Sequence of chain 1.D:
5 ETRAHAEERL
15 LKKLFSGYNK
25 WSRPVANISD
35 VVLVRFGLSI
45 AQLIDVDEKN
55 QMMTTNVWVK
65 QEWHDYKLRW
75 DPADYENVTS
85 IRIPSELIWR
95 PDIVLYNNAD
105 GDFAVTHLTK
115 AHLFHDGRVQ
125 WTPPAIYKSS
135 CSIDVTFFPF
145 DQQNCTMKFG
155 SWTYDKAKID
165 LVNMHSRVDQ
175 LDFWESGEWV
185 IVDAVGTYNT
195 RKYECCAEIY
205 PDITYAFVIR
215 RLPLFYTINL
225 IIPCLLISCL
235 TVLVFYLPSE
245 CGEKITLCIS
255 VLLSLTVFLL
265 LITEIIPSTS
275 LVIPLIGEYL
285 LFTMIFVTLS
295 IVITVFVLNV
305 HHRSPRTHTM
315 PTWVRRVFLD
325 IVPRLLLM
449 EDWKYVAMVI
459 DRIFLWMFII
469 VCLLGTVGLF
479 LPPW

Binding-site contacts:
Ligand atom C1 contacts residue ALA210 of chain 1.D at 4.4 Å (hydrophobic).
Ligand atom O5 contacts residue ASN148 of chain 1.D at 4.1 Å.
Ligand atom C1 contacts residue ASN148 of chain 1.D at 3.0 Å.
Ligand atom C2 contacts residue ASN148 of chain 1.D at 3.3 Å.
Ligand atom C7 contacts residue ASN148 of chain 1.D at 3.2 Å.
Ligand atom C8 contacts residue VAL212 of chain 1.D at 4.4 Å (hydrophobic).
Ligand atom O7 contacts residue ASN148 of chain 1.D at 3.4 Å (h-bond).
Ligand atom N2 contacts residue ASN148 of chain 1.D at 3.0 Å (h-bond).
Ligand atom C8 contacts residue ASN148 of chain 1.D at 3.9 Å.

A protein and the small-molecule ligand that binds it are described below.
Small molecule (SMILES): CC(=O)N[C@@H]1[C@@H](O)[C@H](O)[C@@H](CO)O[C@H]1O